Sequence of chain 1.V:
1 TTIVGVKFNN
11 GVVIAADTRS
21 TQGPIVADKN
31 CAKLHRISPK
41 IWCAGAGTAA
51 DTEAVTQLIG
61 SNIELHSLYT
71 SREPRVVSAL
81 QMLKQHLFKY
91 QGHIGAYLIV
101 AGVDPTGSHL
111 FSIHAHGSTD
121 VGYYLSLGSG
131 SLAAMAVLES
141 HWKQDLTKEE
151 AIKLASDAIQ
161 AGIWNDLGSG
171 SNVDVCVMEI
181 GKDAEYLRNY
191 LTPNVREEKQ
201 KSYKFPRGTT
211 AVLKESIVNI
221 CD

Binding-site contacts:
Ligand atom C26 contacts residue SER118 of chain 1.V at 3.5 Å.
Ligand atom C43 contacts residue GLY47 of chain 1.BA at 3.3 Å.
Ligand atom C42 contacts residue THR1 of chain 1.BA at 2.3 Å.
Ligand atom C42 contacts residue GLY47 of chain 1.BA at 3.6 Å.
Ligand atom C43 contacts residue SER46 of chain 1.BA at 3.9 Å.
Ligand atom C27 contacts residue ALA27 of chain 1.BA at 3.8 Å (hydrophobic).
Ligand atom C38 contacts residue SER48 of chain 1.BA at 3.8 Å.
Ligand atom C47 contacts residue THR1 of chain 1.BA at 1.4 Å.
Ligand atom C13 contacts residue HIS116 of chain 1.V at 3.7 Å.
Ligand atom O60 contacts residue THR1 of chain 1.BA at 3.0 Å (h-bond).
Ligand atom O48 contacts residue THR1 of chain 1.BA at 2.3 Å (h-bond).
Ligand atom O9 contacts residue THR22 of chain 1.BA at 3.7 Å.
Ligand atom N41 contacts residue GLY47 of chain 1.BA at 2.8 Å (h-bond).
Ligand atom C58 contacts residue THR1 of chain 1.BA at 2.5 Å.
Ligand atom C28 contacts residue THR21 of chain 1.BA at 3.8 Å.
Ligand atom N30 contacts residue THR21 of chain 1.BA at 3.1 Å (h-bond).
Ligand atom O21 contacts residue THR22 of chain 1.BA at 3.6 Å.
Ligand atom C51 contacts residue THR1 of chain 1.BA at 1.5 Å.
Ligand atom N41 contacts residue THR1 of chain 1.BA at 3.7 Å.
Ligand atom N4 contacts residue THR22 of chain 1.BA at 3.8 Å.
Ligand atom O29 contacts residue ALA49 of chain 1.BA at 3.1 Å (h-bond).
Ligand atom C31 contacts residue GLY47 of chain 1.BA at 3.4 Å.
Ligand atom O21 contacts residue THR21 of chain 1.BA at 3.7 Å.
Ligand atom C58 contacts residue SER168 of chain 1.BA at 3.3 Å.
Ligand atom C26 contacts residue HIS114 of chain 1.V at 3.6 Å.
Ligand atom C45 contacts residue ARG45 of chain 1.BA at 3.5 Å.
Ligand atom C39 contacts residue GLY47 of chain 1.BA at 3.5 Å.
Ligand atom C43 contacts residue THR1 of chain 1.BA at 2.7 Å.
Ligand atom C44 contacts residue THR1 of chain 1.BA at 3.6 Å.
Ligand atom O48 contacts residue GLY47 of chain 1.BA at 2.9 Å (h-bond).
Ligand atom C23 contacts residue THR21 of chain 1.BA at 3.4 Å.
Ligand atom C27 contacts residue THR22 of chain 1.BA at 3.0 Å.
Ligand atom C59 contacts residue THR1 of chain 1.BA at 2.5 Å.
Ligand atom C59 contacts residue SER129 of chain 1.BA at 3.8 Å.
Ligand atom C24 contacts residue THR20 of chain 1.BA at 3.7 Å.
Ligand atom O40 contacts residue THR21 of chain 1.BA at 3.3 Å (h-bond).
Ligand atom C46 contacts residue THR20 of chain 1.BA at 3.6 Å.
Ligand atom O40 contacts residue THR20 of chain 1.BA at 3.5 Å.
Ligand atom C38 contacts residue GLY47 of chain 1.BA at 3.5 Å.
Ligand atom O48 contacts residue SER46 of chain 1.BA at 3.5 Å.

Sequence of chain 1.BA:
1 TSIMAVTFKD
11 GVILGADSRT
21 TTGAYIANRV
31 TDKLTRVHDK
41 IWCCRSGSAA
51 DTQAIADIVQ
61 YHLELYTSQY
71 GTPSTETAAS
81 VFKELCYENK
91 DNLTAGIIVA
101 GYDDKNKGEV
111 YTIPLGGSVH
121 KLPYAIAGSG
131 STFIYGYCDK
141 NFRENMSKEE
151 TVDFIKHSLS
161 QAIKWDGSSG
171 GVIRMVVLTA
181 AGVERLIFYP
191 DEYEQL

A protein and the small-molecule ligand that binds it are described below.
Small molecule (SMILES): CC(C)C[C@H](NC(=O)[C@H](CCc1ccccc1)NC(=O)CN1CCOCC1)C(=O)N[C@@H](Cc1ccccc1)C(=O)N[C@@H](CC(C)C)[C@@H](O)[C@H](C)CO